Binding-site contacts:
Ligand atom OP1 contacts residue GLY82 of chain 1.K at 3.2 Å (h-bond).
Ligand atom OP2 contacts residue MG1 of chain 1.RG at 3.8 Å.
Ligand atom O5' contacts residue MG1 of chain 1.RG at 4.4 Å.
Ligand atom OP2 contacts residue MG1 of chain 1.RG at 4.2 Å.
Ligand atom N7 contacts residue MG1 of chain 1.RG at 4.3 Å.
Ligand atom OP2 contacts residue GLY82 of chain 1.K at 4.4 Å.
Ligand atom C8 contacts residue GLY82 of chain 1.K at 4.3 Å.
Ligand atom P contacts residue GLY82 of chain 1.K at 3.8 Å.
Ligand atom N7 contacts residue GLY82 of chain 1.K at 4.2 Å.

Sequence of chain 1.K:
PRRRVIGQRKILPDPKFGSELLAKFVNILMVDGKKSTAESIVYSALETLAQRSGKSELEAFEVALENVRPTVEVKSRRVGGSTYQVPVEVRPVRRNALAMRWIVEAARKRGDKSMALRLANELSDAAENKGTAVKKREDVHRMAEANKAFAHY

A small-molecule ligand and the protein it binds are described below.
Small molecule (SMILES): Nc1nc(=O)c2ncn([C@@H]3O[C@H](CO[P](=O)(O)O[C@H]4[C@@H](O)[C@H](n5cnc6c(N)ncnc65)O[C@@H]4CO[P](=O)(O)O[C@H]4[C@@H](O)[C@H](n5cnc6c(N)ncnc65)O[C@@H]4CO[P](=O)(O)O[C@H]4[C@@H](O)[C@H](n5cnc6c(N)ncnc65)O[C@@H]4COP(=O)=O)[C@@H](O[P](=O)(O)OC[C@H]4O[C@@H](n5ccc(=O)[nH]c5=O)[C@H](O)[C@@H]4O[P](=O)(O)OC[C@H]4O[C@@H](n5cnc6c(N)ncnc65)[C@H](O)[C@@H]4O)[C@H]3O)c2[nH]1